Binding-site contacts:
Ligand atom C4 contacts residue ASN1048 of chain 1.C at 4.2 Å.
Ligand atom C8 contacts residue LEU868 of chain 1.A at 3.8 Å (hydrophobic).
Ligand atom C7 contacts residue LEU868 of chain 1.A at 4.1 Å (hydrophobic).
Ligand atom C3 contacts residue ASN1048 of chain 1.C at 3.8 Å.
Ligand atom C8 contacts residue SER685 of chain 1.C at 3.9 Å.
Ligand atom O5 contacts residue ASN1048 of chain 1.C at 2.4 Å (h-bond).
Ligand atom N2 contacts residue LEU868 of chain 1.A at 4.1 Å.
Ligand atom C8 contacts residue SER682 of chain 1.C at 4.0 Å.
Ligand atom C5 contacts residue ASN1048 of chain 1.C at 3.6 Å.
Ligand atom C1 contacts residue ASN1048 of chain 1.C at 1.4 Å.
Ligand atom C8 contacts residue ALA680 of chain 1.C at 3.6 Å (hydrophobic).
Ligand atom O7 contacts residue ALA680 of chain 1.C at 3.6 Å.
Ligand atom C7 contacts residue ASN1048 of chain 1.C at 4.1 Å.
Ligand atom C2 contacts residue ASN1048 of chain 1.C at 2.5 Å.
Ligand atom C7 contacts residue ALA680 of chain 1.C at 3.8 Å (hydrophobic).
Ligand atom N2 contacts residue ASN1048 of chain 1.C at 2.9 Å (h-bond).

Sequence of chain 1.A:
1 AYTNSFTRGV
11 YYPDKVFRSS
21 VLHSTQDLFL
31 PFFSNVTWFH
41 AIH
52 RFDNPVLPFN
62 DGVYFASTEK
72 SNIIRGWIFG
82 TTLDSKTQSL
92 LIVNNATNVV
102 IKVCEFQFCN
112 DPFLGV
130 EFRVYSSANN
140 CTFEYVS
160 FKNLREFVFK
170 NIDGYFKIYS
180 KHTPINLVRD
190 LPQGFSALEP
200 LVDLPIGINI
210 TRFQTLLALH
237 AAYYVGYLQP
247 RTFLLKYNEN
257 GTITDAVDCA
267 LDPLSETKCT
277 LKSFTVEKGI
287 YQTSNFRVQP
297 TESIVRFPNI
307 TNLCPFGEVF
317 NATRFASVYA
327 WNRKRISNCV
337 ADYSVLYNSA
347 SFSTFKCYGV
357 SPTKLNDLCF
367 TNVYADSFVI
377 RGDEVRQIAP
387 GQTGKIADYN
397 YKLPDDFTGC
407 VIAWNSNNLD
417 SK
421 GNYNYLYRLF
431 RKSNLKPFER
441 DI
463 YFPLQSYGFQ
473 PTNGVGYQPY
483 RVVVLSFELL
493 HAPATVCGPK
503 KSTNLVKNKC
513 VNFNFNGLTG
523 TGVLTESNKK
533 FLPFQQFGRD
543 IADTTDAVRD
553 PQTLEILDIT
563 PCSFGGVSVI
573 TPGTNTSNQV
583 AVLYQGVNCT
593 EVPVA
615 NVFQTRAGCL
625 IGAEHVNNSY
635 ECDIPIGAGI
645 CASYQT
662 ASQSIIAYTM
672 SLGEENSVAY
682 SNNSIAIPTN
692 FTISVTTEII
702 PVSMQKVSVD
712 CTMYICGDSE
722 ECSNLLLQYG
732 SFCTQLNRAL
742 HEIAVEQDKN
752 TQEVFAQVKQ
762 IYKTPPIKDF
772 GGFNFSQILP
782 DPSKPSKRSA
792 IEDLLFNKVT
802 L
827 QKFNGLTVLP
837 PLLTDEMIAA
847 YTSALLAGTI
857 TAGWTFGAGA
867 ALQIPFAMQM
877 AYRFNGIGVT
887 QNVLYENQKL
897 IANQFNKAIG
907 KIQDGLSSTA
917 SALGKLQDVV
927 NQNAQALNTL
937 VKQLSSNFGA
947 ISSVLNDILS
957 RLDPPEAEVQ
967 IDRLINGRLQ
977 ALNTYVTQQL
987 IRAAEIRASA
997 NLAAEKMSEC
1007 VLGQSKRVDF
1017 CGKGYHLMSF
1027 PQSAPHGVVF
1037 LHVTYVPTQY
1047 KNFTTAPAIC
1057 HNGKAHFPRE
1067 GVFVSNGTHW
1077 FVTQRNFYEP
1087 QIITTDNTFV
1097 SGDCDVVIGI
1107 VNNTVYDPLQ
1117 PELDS

This protein binds this small molecule.
Small molecule (SMILES): CC(=O)N[C@H]1[C@H](O[C@H]2[C@H](O)[C@@H](NC(C)=O)CO[C@@H]2CO)O[C@H](CO)[C@@H](O)[C@@H]1O

Sequence of chain 1.C:
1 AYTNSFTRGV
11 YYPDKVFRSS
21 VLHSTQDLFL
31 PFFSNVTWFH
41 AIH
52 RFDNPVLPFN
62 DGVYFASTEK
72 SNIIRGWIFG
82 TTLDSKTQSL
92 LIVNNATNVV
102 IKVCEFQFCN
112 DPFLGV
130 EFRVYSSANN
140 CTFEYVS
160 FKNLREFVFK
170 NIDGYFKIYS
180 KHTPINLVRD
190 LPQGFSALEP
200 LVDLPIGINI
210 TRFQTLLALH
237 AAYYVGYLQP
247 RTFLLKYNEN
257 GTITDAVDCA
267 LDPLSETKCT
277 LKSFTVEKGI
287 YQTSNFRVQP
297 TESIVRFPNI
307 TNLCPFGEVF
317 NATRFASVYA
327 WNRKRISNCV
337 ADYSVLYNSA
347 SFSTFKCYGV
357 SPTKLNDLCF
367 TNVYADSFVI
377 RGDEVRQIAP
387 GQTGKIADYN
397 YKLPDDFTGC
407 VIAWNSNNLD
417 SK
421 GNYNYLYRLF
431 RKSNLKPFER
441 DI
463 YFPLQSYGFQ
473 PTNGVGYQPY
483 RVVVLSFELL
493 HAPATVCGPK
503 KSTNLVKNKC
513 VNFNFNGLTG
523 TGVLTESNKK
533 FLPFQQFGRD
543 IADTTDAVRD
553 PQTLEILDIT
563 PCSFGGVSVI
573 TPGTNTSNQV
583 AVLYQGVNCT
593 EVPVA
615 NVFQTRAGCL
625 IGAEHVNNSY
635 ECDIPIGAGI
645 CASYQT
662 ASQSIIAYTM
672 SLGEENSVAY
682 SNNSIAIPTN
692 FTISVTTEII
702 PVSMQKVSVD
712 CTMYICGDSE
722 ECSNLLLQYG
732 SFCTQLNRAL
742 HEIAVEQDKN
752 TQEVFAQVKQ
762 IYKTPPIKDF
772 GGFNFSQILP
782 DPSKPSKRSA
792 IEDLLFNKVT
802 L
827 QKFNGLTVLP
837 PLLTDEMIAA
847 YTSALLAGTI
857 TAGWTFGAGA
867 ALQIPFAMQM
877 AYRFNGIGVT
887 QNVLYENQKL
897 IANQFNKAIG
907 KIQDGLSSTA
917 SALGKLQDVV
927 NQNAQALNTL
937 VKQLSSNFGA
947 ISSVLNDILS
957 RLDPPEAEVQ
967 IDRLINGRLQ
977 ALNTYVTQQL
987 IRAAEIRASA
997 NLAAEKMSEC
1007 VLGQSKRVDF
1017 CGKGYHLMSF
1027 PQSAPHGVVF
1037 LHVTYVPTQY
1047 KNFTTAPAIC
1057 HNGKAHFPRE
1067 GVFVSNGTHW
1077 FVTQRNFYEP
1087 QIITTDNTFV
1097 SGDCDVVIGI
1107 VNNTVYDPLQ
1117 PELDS